Sequence of chain 1.B:
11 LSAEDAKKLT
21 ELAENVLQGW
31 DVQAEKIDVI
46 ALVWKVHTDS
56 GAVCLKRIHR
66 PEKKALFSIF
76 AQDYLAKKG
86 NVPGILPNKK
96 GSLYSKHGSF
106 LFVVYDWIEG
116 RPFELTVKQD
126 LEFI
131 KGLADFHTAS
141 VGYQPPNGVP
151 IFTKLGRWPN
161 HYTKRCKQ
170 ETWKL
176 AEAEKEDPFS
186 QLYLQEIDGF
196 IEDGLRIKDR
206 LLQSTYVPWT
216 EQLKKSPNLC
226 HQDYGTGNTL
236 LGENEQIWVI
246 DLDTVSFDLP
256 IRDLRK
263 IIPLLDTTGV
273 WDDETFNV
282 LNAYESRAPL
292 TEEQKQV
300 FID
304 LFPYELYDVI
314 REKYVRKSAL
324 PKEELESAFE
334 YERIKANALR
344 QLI

Binding-site contacts:
Ligand atom C1' contacts residue TRP112 of chain 1.B at 4.0 Å (hydrophobic).
Ligand atom N3 contacts residue TRP112 of chain 1.B at 3.5 Å.
Ligand atom N3 contacts residue LEU235 of chain 1.B at 4.2 Å.
Ligand atom N6 contacts residue ILE245 of chain 1.B at 4.1 Å.
Ligand atom O4' contacts residue ILE40 of chain 1.B at 4.4 Å.
Ligand atom O4' contacts residue TRP112 of chain 1.B at 4.0 Å.
Ligand atom C8 contacts residue ILE245 of chain 1.B at 4.1 Å (hydrophobic).
Ligand atom N6 contacts residue TYR110 of chain 1.B at 4.3 Å.
Ligand atom N7 contacts residue TRP112 of chain 1.B at 4.2 Å.
Ligand atom N7 contacts residue ILE245 of chain 1.B at 3.6 Å.
Ligand atom N6 contacts residue ASP111 of chain 1.B at 3.6 Å.
Ligand atom C6 contacts residue ASP111 of chain 1.B at 4.2 Å.
Ligand atom C6 contacts residue TRP112 of chain 1.B at 3.9 Å (hydrophobic).
Ligand atom O5' contacts residue ILE40 of chain 1.B at 3.4 Å.
Ligand atom C2' contacts residue GLY232 of chain 1.B at 4.0 Å.
Ligand atom O2' contacts residue GLY232 of chain 1.B at 4.1 Å.
Ligand atom C2 contacts residue LEU235 of chain 1.B at 4.2 Å (hydrophobic).
Ligand atom N6 contacts residue PRO88 of chain 1.B at 4.0 Å.
Ligand atom C5 contacts residue CYS59 of chain 1.B at 4.1 Å (hydrophobic).
Ligand atom C5 contacts residue TRP112 of chain 1.B at 3.8 Å (hydrophobic).
Ligand atom C8 contacts residue TRP112 of chain 1.B at 4.4 Å (hydrophobic).
Ligand atom N3 contacts residue ILE113 of chain 1.B at 4.2 Å.
Ligand atom N1 contacts residue ILE245 of chain 1.B at 4.3 Å.
Ligand atom N7 contacts residue VAL48 of chain 1.B at 4.4 Å.
Ligand atom C4 contacts residue ILE245 of chain 1.B at 4.2 Å (hydrophobic).
Ligand atom O2' contacts residue LEU235 of chain 1.B at 3.7 Å.
Ligand atom C2 contacts residue ILE113 of chain 1.B at 3.4 Å (hydrophobic).
Ligand atom C6 contacts residue ILE245 of chain 1.B at 3.9 Å (hydrophobic).
Ligand atom N1 contacts residue ILE113 of chain 1.B at 3.3 Å (h-bond).
Ligand atom N7 contacts residue CYS59 of chain 1.B at 3.9 Å.
Ligand atom N1 contacts residue TRP112 of chain 1.B at 3.8 Å.
Ligand atom C5 contacts residue ILE245 of chain 1.B at 3.6 Å (hydrophobic).
Ligand atom N9 contacts residue TRP112 of chain 1.B at 3.8 Å.
Ligand atom C4 contacts residue TRP112 of chain 1.B at 3.5 Å (hydrophobic).
Ligand atom C5' contacts residue ILE40 of chain 1.B at 3.6 Å (hydrophobic).
Ligand atom C2 contacts residue TRP112 of chain 1.B at 3.6 Å (hydrophobic).
Ligand atom C6 contacts residue CYS59 of chain 1.B at 4.1 Å (hydrophobic).
Ligand atom C3' contacts residue GLY232 of chain 1.B at 4.1 Å.
Ligand atom N6 contacts residue CYS59 of chain 1.B at 3.5 Å.
Ligand atom N1 contacts residue ASP111 of chain 1.B at 3.9 Å.

A protein and the small-molecule ligand that binds it are described below.
Small molecule (SMILES): Nc1ncnc2c1ncn2[C@@H]1O[C@H](CO)[C@@H](O)[C@H]1O